This small molecule binds to this protein.
Small molecule (SMILES): CCn1c(Br)nc2c(N)ncnc21

Sequence of chain 1.A:
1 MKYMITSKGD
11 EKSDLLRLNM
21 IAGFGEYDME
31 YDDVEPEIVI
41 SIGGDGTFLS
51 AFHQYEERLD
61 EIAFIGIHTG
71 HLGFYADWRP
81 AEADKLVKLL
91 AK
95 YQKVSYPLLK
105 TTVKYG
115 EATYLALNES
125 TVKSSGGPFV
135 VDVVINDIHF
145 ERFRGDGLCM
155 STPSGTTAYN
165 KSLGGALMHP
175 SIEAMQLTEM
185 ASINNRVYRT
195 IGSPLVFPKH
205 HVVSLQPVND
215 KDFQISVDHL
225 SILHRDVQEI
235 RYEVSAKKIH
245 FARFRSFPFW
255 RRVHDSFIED

Binding-site contacts:
Ligand atom N7 contacts residue ASN122 of chain 1.A at 3.0 Å (h-bond).
Ligand atom N3 contacts residue ALA162 of chain 1.A at 4.2 Å.
Ligand atom N6 contacts residue GLY159 of chain 1.A at 4.4 Å.
Ligand atom N3 contacts residue ASP45 of chain 1.A at 4.0 Å.
Ligand atom C2 contacts residue ALA162 of chain 1.A at 4.0 Å (hydrophobic).
Ligand atom N7 contacts residue ASP45 of chain 1.A at 3.8 Å.
Ligand atom C5 contacts residue ASN122 of chain 1.A at 4.0 Å.
Ligand atom C5 contacts residue ALA162 of chain 1.A at 3.7 Å (hydrophobic).
Ligand atom C6 contacts residue THR161 of chain 1.A at 3.6 Å.
Ligand atom CAE contacts residue ASP45 of chain 1.A at 4.2 Å.
Ligand atom N3 contacts residue PHE74 of chain 1.A at 4.3 Å.
Ligand atom C6 contacts residue ASN122 of chain 1.A at 4.1 Å.
Ligand atom C4 contacts residue ASP45 of chain 1.A at 3.6 Å.
Ligand atom BR8 contacts residue GLY46 of chain 1.A at 3.7 Å.
Ligand atom N3 contacts residue THR161 of chain 1.A at 4.3 Å.
Ligand atom C8 contacts residue ASP45 of chain 1.A at 3.4 Å.
Ligand atom BR8 contacts residue ASP45 of chain 1.A at 3.6 Å.
Ligand atom N6 contacts residue THR161 of chain 1.A at 3.5 Å (h-bond).
Ligand atom C6 contacts residue ASP45 of chain 1.A at 4.2 Å.
Ligand atom N9 contacts residue ASP45 of chain 1.A at 3.8 Å.
Ligand atom N6 contacts residue SER158 of chain 1.A at 3.3 Å (h-bond).
Ligand atom N6 contacts residue PHE74 of chain 1.A at 4.3 Å.
Ligand atom N6 contacts residue ASN122 of chain 1.A at 3.2 Å (h-bond).
Ligand atom C2 contacts residue THR161 of chain 1.A at 3.4 Å.
Ligand atom C5 contacts residue ASP45 of chain 1.A at 3.7 Å.
Ligand atom C6 contacts residue PHE74 of chain 1.A at 4.2 Å (hydrophobic).
Ligand atom C4 contacts residue ALA162 of chain 1.A at 4.0 Å (hydrophobic).
Ligand atom C6 contacts residue ALA162 of chain 1.A at 3.5 Å (hydrophobic).
Ligand atom N1 contacts residue ALA162 of chain 1.A at 3.7 Å.
Ligand atom N6 contacts residue TYR75 of chain 1.A at 3.6 Å.
Ligand atom N6 contacts residue ALA162 of chain 1.A at 3.9 Å.
Ligand atom N7 contacts residue TYR75 of chain 1.A at 4.0 Å.
Ligand atom BR8 contacts residue LEU49 of chain 1.A at 3.4 Å.
Ligand atom BR8 contacts residue ASN122 of chain 1.A at 3.9 Å.
Ligand atom N1 contacts residue PHE74 of chain 1.A at 3.4 Å.
Ligand atom C2 contacts residue PHE74 of chain 1.A at 3.4 Å (hydrophobic).
Ligand atom C8 contacts residue ASN122 of chain 1.A at 3.7 Å.
Ligand atom N1 contacts residue THR161 of chain 1.A at 2.8 Å (h-bond).
Ligand atom N7 contacts residue ALA162 of chain 1.A at 4.2 Å.
Ligand atom CAA contacts residue ASP45 of chain 1.A at 4.3 Å.